The protein below binds the small molecule below.
Small molecule (SMILES): C[C@H](Oc1cccc2ccccc12)C(=O)Nc1ccc2oc(-c3ccncc3)nc2c1

Sequence of chain 1.D:
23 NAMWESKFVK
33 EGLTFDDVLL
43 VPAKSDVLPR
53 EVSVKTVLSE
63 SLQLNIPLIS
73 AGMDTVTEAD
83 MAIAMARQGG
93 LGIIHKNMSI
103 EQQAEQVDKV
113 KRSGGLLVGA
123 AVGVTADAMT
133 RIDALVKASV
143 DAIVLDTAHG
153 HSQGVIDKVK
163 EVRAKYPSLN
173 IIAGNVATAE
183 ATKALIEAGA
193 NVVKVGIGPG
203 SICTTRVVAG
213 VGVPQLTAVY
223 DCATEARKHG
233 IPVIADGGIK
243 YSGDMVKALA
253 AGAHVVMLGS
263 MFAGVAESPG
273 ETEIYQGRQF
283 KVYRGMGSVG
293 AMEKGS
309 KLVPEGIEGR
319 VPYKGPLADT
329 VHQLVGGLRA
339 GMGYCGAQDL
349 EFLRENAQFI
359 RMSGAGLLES

Sequence of chain 1.A:
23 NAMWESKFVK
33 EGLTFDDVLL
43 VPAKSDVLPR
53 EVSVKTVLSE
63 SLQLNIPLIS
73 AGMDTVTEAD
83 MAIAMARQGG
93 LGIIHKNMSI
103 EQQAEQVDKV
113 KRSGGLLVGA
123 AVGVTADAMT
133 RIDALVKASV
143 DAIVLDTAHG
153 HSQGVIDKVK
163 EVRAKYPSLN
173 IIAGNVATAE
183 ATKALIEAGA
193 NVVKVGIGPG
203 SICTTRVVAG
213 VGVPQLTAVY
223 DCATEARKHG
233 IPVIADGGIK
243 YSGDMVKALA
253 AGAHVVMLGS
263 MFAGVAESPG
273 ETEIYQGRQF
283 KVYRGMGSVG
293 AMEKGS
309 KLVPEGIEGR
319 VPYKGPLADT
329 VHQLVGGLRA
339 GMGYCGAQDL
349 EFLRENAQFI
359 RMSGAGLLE

Binding-site contacts:
Ligand atom C46 contacts residue GLY289 of chain 1.D at 3.6 Å.
Ligand atom C46 contacts residue MET288 of chain 1.D at 3.6 Å (hydrophobic).
Ligand atom C19 contacts residue ALA150 of chain 1.D at 3.7 Å (hydrophobic).
Ligand atom N2 contacts residue SER154 of chain 1.D at 3.2 Å.
Ligand atom O2 contacts residue LEU310 of chain 1.D at 3.8 Å.
Ligand atom C6 contacts residue SER47 of chain 1.A at 3.5 Å.
Ligand atom C17 contacts residue ALA150 of chain 1.D at 3.5 Å (hydrophobic).
Ligand atom C18 contacts residue ALA150 of chain 1.D at 3.4 Å (hydrophobic).
Ligand atom C43 contacts residue IMP1 of chain 1.X at 3.8 Å.
Ligand atom C14 contacts residue GLU313 of chain 1.D at 3.9 Å.
Ligand atom C5 contacts residue SER154 of chain 1.D at 3.5 Å.
Ligand atom C45 contacts residue MET288 of chain 1.D at 3.4 Å (hydrophobic).
Ligand atom C13 contacts residue LEU310 of chain 1.D at 3.8 Å (hydrophobic).
Ligand atom O3 contacts residue GLY289 of chain 1.D at 3.7 Å.
Ligand atom C15 contacts residue LEU310 of chain 1.D at 3.6 Å (hydrophobic).
Ligand atom C12 contacts residue TYR342 of chain 1.A at 3.8 Å (hydrophobic).
Ligand atom C17 contacts residue TYR342 of chain 1.A at 3.8 Å (hydrophobic).
Ligand atom C16 contacts residue ALA150 of chain 1.D at 3.8 Å (hydrophobic).
Ligand atom C3 contacts residue LEU50 of chain 1.A at 3.4 Å (hydrophobic).
Ligand atom C15 contacts residue VAL311 of chain 1.D at 3.6 Å (hydrophobic).
Ligand atom C45 contacts residue GLY289 of chain 1.D at 3.9 Å.
Ligand atom C5 contacts residue VAL49 of chain 1.A at 3.9 Å (hydrophobic).
Ligand atom C7 contacts residue PRO51 of chain 1.A at 3.9 Å (hydrophobic).
Ligand atom C11 contacts residue TYR342 of chain 1.A at 3.6 Å (hydrophobic).
Ligand atom C10 contacts residue GLU313 of chain 1.D at 3.7 Å.
Ligand atom C11 contacts residue GLU313 of chain 1.D at 3.4 Å.
Ligand atom N3 contacts residue GLU313 of chain 1.D at 3.1 Å (salt-bridge).
Ligand atom C19 contacts residue IMP1 of chain 1.X at 3.4 Å.
Ligand atom C17 contacts residue GLU313 of chain 1.D at 3.5 Å.
Ligand atom O2 contacts residue ALA150 of chain 1.D at 3.5 Å.
Ligand atom C20 contacts residue IMP1 of chain 1.X at 3.8 Å.
Ligand atom C5 contacts residue SER47 of chain 1.A at 3.4 Å.
Ligand atom C4 contacts residue LEU50 of chain 1.A at 3.7 Å (hydrophobic).
Ligand atom C44 contacts residue MET288 of chain 1.D at 3.5 Å (hydrophobic).
Ligand atom C15 contacts residue MET294 of chain 1.D at 3.7 Å (hydrophobic).
Ligand atom C18 contacts residue IMP1 of chain 1.X at 3.4 Å.
Ligand atom C18 contacts residue TYR342 of chain 1.A at 3.7 Å (hydrophobic).
Ligand atom C12 contacts residue ALA338 of chain 1.A at 3.7 Å (hydrophobic).
Ligand atom C6 contacts residue VAL49 of chain 1.A at 3.7 Å (hydrophobic).
Ligand atom C4 contacts residue SER154 of chain 1.D at 3.6 Å.